The small molecule below binds the protein below.
Small molecule (SMILES): CC(=O)N[C@@H]1[C@@H](O)[C@H](O)[C@@H](CO)O[C@H]1O

Binding-site contacts:
Ligand atom C1 contacts residue ASN346 of chain 1.L at 1.4 Å.
Ligand atom C8 contacts residue THR332 of chain 1.L at 4.3 Å.
Ligand atom C8 contacts residue THR333 of chain 1.L at 4.4 Å.
Ligand atom C5 contacts residue SER348 of chain 1.L at 4.3 Å.
Ligand atom C5 contacts residue ASN346 of chain 1.L at 3.6 Å.
Ligand atom O5 contacts residue ASN346 of chain 1.L at 2.4 Å (h-bond).
Ligand atom O7 contacts residue ASN346 of chain 1.L at 3.9 Å.
Ligand atom C7 contacts residue ASN346 of chain 1.L at 3.2 Å.
Ligand atom C8 contacts residue ASN346 of chain 1.L at 3.7 Å.
Ligand atom C3 contacts residue ASN346 of chain 1.L at 3.8 Å.
Ligand atom O7 contacts residue ARG377 of chain 1.L at 3.7 Å.
Ligand atom C4 contacts residue ASN346 of chain 1.L at 4.2 Å.
Ligand atom O5 contacts residue SER348 of chain 1.L at 4.4 Å.
Ligand atom C6 contacts residue SER348 of chain 1.L at 4.0 Å.
Ligand atom C2 contacts residue ASN346 of chain 1.L at 2.4 Å.
Ligand atom N2 contacts residue ASN346 of chain 1.L at 2.9 Å (h-bond).

Sequence of chain 1.L:
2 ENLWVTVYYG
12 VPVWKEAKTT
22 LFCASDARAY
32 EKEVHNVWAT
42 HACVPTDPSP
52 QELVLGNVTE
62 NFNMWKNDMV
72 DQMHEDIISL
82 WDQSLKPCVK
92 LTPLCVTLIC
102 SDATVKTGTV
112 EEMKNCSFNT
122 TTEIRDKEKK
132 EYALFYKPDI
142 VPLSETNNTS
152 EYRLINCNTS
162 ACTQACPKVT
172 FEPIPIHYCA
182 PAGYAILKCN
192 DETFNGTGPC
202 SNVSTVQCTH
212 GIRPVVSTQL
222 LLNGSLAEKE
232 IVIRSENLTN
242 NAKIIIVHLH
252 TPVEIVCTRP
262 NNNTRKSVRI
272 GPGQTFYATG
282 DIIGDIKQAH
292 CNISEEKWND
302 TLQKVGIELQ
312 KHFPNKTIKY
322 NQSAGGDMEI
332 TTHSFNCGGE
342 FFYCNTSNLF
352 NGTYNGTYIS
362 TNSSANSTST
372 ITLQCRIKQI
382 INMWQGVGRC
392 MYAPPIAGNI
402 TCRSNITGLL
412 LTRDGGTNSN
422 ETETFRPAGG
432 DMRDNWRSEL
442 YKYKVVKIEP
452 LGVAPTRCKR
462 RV